Sequence of chain 4.A:
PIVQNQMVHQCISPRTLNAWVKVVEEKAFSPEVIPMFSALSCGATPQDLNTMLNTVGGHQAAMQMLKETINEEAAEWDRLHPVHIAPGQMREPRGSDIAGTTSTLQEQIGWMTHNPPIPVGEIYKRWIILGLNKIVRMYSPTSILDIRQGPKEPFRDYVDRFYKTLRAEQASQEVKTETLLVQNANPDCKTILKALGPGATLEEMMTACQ

Binding-site contacts:
Ligand atom CA contacts residue THR107 of chain 4.A at 3.7 Å.
Ligand atom CG1 contacts residue ARG173 of chain 2.A at 3.7 Å.
Ligand atom N contacts residue ASN53 of chain 4.A at 3.5 Å (h-bond).
Ligand atom CB contacts residue ALA177 of chain 2.A at 3.3 Å (hydrophobic).
Ligand atom CA contacts residue ASN57 of chain 4.A at 3.8 Å.
Ligand atom CD2 contacts residue ASN57 of chain 4.A at 3.3 Å.
Ligand atom CE2 contacts residue ILE37 of chain 2.A at 3.8 Å (hydrophobic).
Ligand atom CD contacts residue ARG143 of chain 2.A at 3.6 Å.
Ligand atom C contacts residue ASN53 of chain 4.A at 3.7 Å.
Ligand atom CB contacts residue ASN53 of chain 4.A at 3.2 Å.
Ligand atom CB contacts residue ASN57 of chain 4.A at 3.7 Å.
Ligand atom CA contacts residue ARG143 of chain 2.A at 3.7 Å.
Ligand atom OG1 contacts residue ARG173 of chain 2.A at 3.6 Å.
Ligand atom OG contacts residue GLN176 of chain 2.A at 3.2 Å (h-bond).
Ligand atom N contacts residue ASN57 of chain 4.A at 3.2 Å (h-bond).
Ligand atom N contacts residue ARG143 of chain 2.A at 3.5 Å (salt-bridge).
Ligand atom C contacts residue ASN57 of chain 4.A at 3.7 Å.
Ligand atom CD1 contacts residue ASN57 of chain 4.A at 3.6 Å.
Ligand atom CA contacts residue GLY106 of chain 4.A at 3.5 Å.
Ligand atom CG2 contacts residue PRO34 of chain 2.A at 3.2 Å (hydrophobic).
Ligand atom CA contacts residue GLN176 of chain 2.A at 3.1 Å.
Ligand atom CB contacts residue GLN176 of chain 2.A at 3.8 Å.
Ligand atom O contacts residue ARG173 of chain 2.A at 3.1 Å (salt-bridge).
Ligand atom O contacts residue GLN176 of chain 2.A at 3.7 Å.
Ligand atom N contacts residue GLN176 of chain 2.A at 3.2 Å (h-bond).
Ligand atom CG1 contacts residue GLN176 of chain 2.A at 3.6 Å.
Ligand atom CA contacts residue ASN57 of chain 4.A at 3.8 Å.
Ligand atom CA contacts residue ASN53 of chain 4.A at 3.1 Å.
Ligand atom CB contacts residue GLN176 of chain 2.A at 3.5 Å.
Ligand atom O contacts residue ASN57 of chain 4.A at 2.9 Å (h-bond).
Ligand atom OG contacts residue ALA177 of chain 2.A at 2.7 Å (h-bond).
Ligand atom N contacts residue ASN57 of chain 4.A at 2.9 Å (h-bond).
Ligand atom CZ contacts residue MET66 of chain 4.A at 3.3 Å (hydrophobic).
Ligand atom CD2 contacts residue LEU56 of chain 4.A at 3.6 Å (hydrophobic).
Ligand atom CA contacts residue ASN139 of chain 2.A at 3.6 Å.
Ligand atom C contacts residue GLN176 of chain 2.A at 3.6 Å.
Ligand atom CE2 contacts residue LEU56 of chain 4.A at 3.8 Å (hydrophobic).
Ligand atom C contacts residue THR107 of chain 4.A at 3.7 Å.
Ligand atom C contacts residue GLY106 of chain 4.A at 3.7 Å.
Ligand atom N contacts residue GLN176 of chain 2.A at 3.0 Å (h-bond).

A small-molecule ligand and the protein it binds are described below.
Small molecule (SMILES): CC(C)[C@H](NC(=O)CNC(=O)[C@H](CO)NC(=O)[C@@H]1CCCN1C(=O)[C@@H](N)CO)C(=O)N[C@@H](Cc1ccccc1)C(=O)N[C@H](C(=O)N[C@@H](Cc1ccccc1)C(=O)NCC=O)[C@@H](C)O

Sequence of chain 2.A:
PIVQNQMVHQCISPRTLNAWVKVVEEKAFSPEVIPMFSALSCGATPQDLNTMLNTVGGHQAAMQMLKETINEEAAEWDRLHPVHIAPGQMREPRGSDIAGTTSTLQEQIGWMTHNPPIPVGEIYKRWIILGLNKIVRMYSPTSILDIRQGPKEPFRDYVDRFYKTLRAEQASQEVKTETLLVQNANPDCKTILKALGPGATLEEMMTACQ